Binding-site contacts:
Ligand atom N2 contacts residue ASN601 of chain 1.C at 2.7 Å (h-bond).
Ligand atom C7 contacts residue ASN601 of chain 1.C at 3.5 Å.
Ligand atom O6 contacts residue ASN601 of chain 1.C at 3.8 Å.
Ligand atom O7 contacts residue ASN601 of chain 1.C at 3.6 Å (h-bond).
Ligand atom C3 contacts residue ASN601 of chain 1.C at 3.7 Å.
Ligand atom C1 contacts residue ASN601 of chain 1.C at 1.4 Å.
Ligand atom O5 contacts residue ASN601 of chain 1.C at 2.4 Å (h-bond).
Ligand atom O7 contacts residue THR602 of chain 1.C at 3.9 Å.
Ligand atom C8 contacts residue ASN601 of chain 1.C at 4.5 Å.
Ligand atom C2 contacts residue ASN601 of chain 1.C at 2.4 Å.
Ligand atom C5 contacts residue ASN601 of chain 1.C at 3.7 Å.
Ligand atom C4 contacts residue ASN601 of chain 1.C at 4.2 Å.

The small molecule below binds the protein below.
Small molecule (SMILES): CC(=O)N[C@@H]1[C@@H](O)[C@H](O)[C@@H](CO)O[C@H]1O

Sequence of chain 1.C:
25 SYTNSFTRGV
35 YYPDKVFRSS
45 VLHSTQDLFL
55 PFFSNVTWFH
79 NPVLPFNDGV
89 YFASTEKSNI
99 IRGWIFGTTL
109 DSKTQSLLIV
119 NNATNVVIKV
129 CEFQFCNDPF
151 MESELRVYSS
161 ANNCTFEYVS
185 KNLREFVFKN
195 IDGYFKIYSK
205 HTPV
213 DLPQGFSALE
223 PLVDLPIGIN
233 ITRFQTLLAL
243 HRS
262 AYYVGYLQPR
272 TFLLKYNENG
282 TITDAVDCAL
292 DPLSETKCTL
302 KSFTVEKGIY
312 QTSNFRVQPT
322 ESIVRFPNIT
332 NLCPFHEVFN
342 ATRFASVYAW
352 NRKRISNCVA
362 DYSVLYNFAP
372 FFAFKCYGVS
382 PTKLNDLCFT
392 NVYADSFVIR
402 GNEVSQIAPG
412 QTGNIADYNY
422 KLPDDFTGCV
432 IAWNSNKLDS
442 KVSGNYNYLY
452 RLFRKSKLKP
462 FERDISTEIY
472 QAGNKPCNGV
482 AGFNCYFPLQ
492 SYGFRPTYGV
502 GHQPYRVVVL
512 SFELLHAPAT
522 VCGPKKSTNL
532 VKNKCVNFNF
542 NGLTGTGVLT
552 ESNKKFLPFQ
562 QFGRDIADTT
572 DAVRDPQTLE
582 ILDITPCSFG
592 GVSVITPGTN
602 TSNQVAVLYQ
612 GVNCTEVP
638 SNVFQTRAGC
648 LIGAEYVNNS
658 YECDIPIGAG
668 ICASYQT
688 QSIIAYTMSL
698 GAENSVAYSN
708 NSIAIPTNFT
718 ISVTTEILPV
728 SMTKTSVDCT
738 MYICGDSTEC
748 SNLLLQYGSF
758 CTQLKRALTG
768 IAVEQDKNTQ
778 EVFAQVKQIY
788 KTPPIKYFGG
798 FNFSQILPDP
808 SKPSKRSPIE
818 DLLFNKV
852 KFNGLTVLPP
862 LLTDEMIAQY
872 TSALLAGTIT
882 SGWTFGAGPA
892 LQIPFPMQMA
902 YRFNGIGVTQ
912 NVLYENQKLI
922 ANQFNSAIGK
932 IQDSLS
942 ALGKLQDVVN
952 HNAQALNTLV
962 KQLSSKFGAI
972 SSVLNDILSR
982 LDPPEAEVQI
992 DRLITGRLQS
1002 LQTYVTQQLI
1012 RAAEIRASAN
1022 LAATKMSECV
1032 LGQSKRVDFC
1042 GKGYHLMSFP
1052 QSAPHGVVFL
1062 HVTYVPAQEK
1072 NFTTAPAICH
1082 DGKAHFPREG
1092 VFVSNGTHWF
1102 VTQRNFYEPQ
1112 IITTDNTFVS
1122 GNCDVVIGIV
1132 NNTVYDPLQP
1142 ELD